Sequence of chain 1.MA:
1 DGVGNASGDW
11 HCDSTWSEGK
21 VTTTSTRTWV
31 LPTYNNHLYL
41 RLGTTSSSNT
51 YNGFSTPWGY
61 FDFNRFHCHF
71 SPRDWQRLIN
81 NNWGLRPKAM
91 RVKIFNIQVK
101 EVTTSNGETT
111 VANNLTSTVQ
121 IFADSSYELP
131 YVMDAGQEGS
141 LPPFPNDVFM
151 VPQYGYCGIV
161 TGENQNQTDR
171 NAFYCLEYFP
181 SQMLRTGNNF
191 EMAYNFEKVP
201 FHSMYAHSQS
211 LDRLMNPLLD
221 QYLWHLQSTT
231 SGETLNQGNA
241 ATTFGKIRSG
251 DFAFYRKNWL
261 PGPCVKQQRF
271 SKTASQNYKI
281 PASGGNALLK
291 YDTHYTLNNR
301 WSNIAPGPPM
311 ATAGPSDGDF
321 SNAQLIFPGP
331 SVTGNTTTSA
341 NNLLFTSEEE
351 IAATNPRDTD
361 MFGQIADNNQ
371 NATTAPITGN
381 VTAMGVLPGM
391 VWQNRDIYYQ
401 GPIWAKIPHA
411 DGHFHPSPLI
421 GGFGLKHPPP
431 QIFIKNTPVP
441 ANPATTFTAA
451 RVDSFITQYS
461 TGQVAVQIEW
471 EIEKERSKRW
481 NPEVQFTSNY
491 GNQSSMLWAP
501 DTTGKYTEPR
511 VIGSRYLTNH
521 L

The protein below binds the small molecule below.
Small molecule (SMILES): Nc1ncnc2c1ncn2[C@H]1C[C@H](O)[C@@H](COP(=O)(O)O)O1

Binding-site contacts:
Ligand atom O3P contacts residue PRO200 of chain 1.MA at 3.9 Å.
Ligand atom C2' contacts residue HIS415 of chain 1.MA at 3.9 Å.
Ligand atom N6 contacts residue VAL199 of chain 1.MA at 4.5 Å.
Ligand atom C8 contacts residue HIS415 of chain 1.MA at 3.6 Å.
Ligand atom C4 contacts residue PRO416 of chain 1.MA at 4.0 Å (hydrophobic).
Ligand atom C4 contacts residue PRO200 of chain 1.MA at 4.1 Å (hydrophobic).
Ligand atom N7 contacts residue ASN394 of chain 1.MA at 4.3 Å.
Ligand atom N1 contacts residue PRO200 of chain 1.MA at 4.1 Å.
Ligand atom N1 contacts residue GLY424 of chain 1.MA at 3.5 Å (h-bond).
Ligand atom N9 contacts residue PRO416 of chain 1.MA at 4.2 Å.
Ligand atom O1P contacts residue PRO200 of chain 1.MA at 4.1 Å.
Ligand atom C6 contacts residue PRO200 of chain 1.MA at 4.0 Å (hydrophobic).
Ligand atom N3 contacts residue PRO416 of chain 1.MA at 4.1 Å.
Ligand atom N7 contacts residue HIS415 of chain 1.MA at 3.8 Å.
Ligand atom C2 contacts residue PRO200 of chain 1.MA at 4.1 Å (hydrophobic).
Ligand atom C1' contacts residue PRO416 of chain 1.MA at 4.5 Å (hydrophobic).
Ligand atom C8 contacts residue PRO200 of chain 1.MA at 4.4 Å (hydrophobic).
Ligand atom N6 contacts residue GLY424 of chain 1.MA at 3.8 Å.
Ligand atom N7 contacts residue PRO200 of chain 1.MA at 4.0 Å.
Ligand atom C2 contacts residue PRO416 of chain 1.MA at 3.9 Å (hydrophobic).
Ligand atom C5 contacts residue PRO416 of chain 1.MA at 3.6 Å (hydrophobic).
Ligand atom N7 contacts residue SER417 of chain 1.MA at 4.4 Å.
Ligand atom C2 contacts residue GLY424 of chain 1.MA at 4.1 Å.
Ligand atom N6 contacts residue SER417 of chain 1.MA at 3.8 Å.
Ligand atom C6 contacts residue VAL199 of chain 1.MA at 4.3 Å (hydrophobic).
Ligand atom N6 contacts residue PRO200 of chain 1.MA at 4.4 Å.
Ligand atom N1 contacts residue VAL199 of chain 1.MA at 3.7 Å.
Ligand atom C5 contacts residue PRO200 of chain 1.MA at 3.8 Å (hydrophobic).
Ligand atom N3 contacts residue PRO200 of chain 1.MA at 4.2 Å.
Ligand atom P contacts residue PRO200 of chain 1.MA at 4.5 Å.
Ligand atom O3P contacts residue LYS198 of chain 1.MA at 4.5 Å.
Ligand atom N6 contacts residue PRO416 of chain 1.MA at 3.1 Å (h-bond).
Ligand atom C6 contacts residue GLY424 of chain 1.MA at 4.5 Å.
Ligand atom N7 contacts residue PRO416 of chain 1.MA at 4.4 Å.
Ligand atom C2 contacts residue VAL199 of chain 1.MA at 4.2 Å (hydrophobic).
Ligand atom N9 contacts residue PRO200 of chain 1.MA at 4.4 Å.
Ligand atom C6 contacts residue SER417 of chain 1.MA at 4.5 Å.
Ligand atom C6 contacts residue PRO416 of chain 1.MA at 3.0 Å (hydrophobic).
Ligand atom N1 contacts residue PRO416 of chain 1.MA at 3.2 Å (h-bond).